The protein below binds the small molecule below.
Small molecule (SMILES): OB(O)c1ccccc1

Sequence of chain 1.A:
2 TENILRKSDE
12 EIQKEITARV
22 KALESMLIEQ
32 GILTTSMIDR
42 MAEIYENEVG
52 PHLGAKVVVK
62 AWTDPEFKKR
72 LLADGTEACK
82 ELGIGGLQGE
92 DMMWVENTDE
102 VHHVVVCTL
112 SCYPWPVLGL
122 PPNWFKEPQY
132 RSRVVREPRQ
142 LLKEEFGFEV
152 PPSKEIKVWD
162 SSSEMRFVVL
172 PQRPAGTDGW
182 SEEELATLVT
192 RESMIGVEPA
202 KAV

Sequence of chain 1.B:
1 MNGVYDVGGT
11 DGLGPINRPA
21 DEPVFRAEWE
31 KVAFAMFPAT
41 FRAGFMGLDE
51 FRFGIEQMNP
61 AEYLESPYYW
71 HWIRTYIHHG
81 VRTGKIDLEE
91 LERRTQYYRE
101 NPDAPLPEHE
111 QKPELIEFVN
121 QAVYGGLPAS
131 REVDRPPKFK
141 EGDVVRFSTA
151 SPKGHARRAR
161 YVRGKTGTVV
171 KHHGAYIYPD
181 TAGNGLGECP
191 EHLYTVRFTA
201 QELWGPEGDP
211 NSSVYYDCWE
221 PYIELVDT

Binding-site contacts:
Ligand atom CD1 contacts residue PHE37 of chain 1.B at 3.8 Å (hydrophobic).
Ligand atom CG1 contacts residue LEU48 of chain 1.B at 3.8 Å (hydrophobic).
Ligand atom O2 contacts residue SER112 of chain 1.A at 2.6 Å (h-bond).
Ligand atom CA contacts residue CSD111 of chain 1.A at 4.0 Å.
Ligand atom CD1 contacts residue TRP72 of chain 1.B at 4.0 Å (hydrophobic).
Ligand atom O1 contacts residue CO1 of chain 1.C at 3.1 Å.
Ligand atom CD1 contacts residue LEU48 of chain 1.B at 4.1 Å (hydrophobic).
Ligand atom CG1 contacts residue PHE37 of chain 1.B at 4.3 Å (hydrophobic).
Ligand atom O1 contacts residue GLN89 of chain 1.A at 4.0 Å.
Ligand atom CG1 contacts residue GLN89 of chain 1.A at 3.8 Å.
Ligand atom O1 contacts residue ARG52 of chain 1.B at 2.8 Å (salt-bridge).
Ligand atom CB2 contacts residue PHE51 of chain 1.B at 4.1 Å (hydrophobic).
Ligand atom CB2 contacts residue CSD111 of chain 1.A at 4.3 Å.
Ligand atom B contacts residue CSD111 of chain 1.A at 3.1 Å.
Ligand atom CG2 contacts residue PHE51 of chain 1.B at 3.5 Å (hydrophobic).
Ligand atom O1 contacts residue ARG167 of chain 1.A at 3.6 Å (salt-bridge).
Ligand atom CB1 contacts residue GLN89 of chain 1.A at 3.4 Å.
Ligand atom O1 contacts residue CSD111 of chain 1.A at 3.3 Å (h-bond).
Ligand atom O2 contacts residue CSD111 of chain 1.A at 2.9 Å (h-bond).
Ligand atom CG1 contacts residue TRP116 of chain 1.A at 4.2 Å (hydrophobic).
Ligand atom CB2 contacts residue TYR68 of chain 1.B at 3.8 Å (hydrophobic).
Ligand atom B contacts residue ARG52 of chain 1.B at 3.8 Å.
Ligand atom CB2 contacts residue SER112 of chain 1.A at 3.8 Å.
Ligand atom B contacts residue CYS113 of chain 1.A at 2.9 Å.
Ligand atom O2 contacts residue CYS113 of chain 1.A at 2.6 Å (h-bond).
Ligand atom CG2 contacts residue TYR68 of chain 1.B at 4.2 Å (hydrophobic).
Ligand atom CG2 contacts residue TRP72 of chain 1.B at 3.4 Å (hydrophobic).
Ligand atom B contacts residue SER112 of chain 1.A at 3.7 Å.
Ligand atom CA contacts residue ARG52 of chain 1.B at 4.2 Å.
Ligand atom CB1 contacts residue LEU48 of chain 1.B at 4.1 Å (hydrophobic).
Ligand atom O1 contacts residue CYS113 of chain 1.A at 1.9 Å (h-bond).
Ligand atom CD1 contacts residue TRP116 of chain 1.A at 4.1 Å (hydrophobic).
Ligand atom CA contacts residue SER112 of chain 1.A at 4.2 Å.
Ligand atom CB2 contacts residue TRP72 of chain 1.B at 4.2 Å (hydrophobic).
Ligand atom CB1 contacts residue ARG52 of chain 1.B at 4.0 Å.
Ligand atom CD1 contacts residue PHE51 of chain 1.B at 4.2 Å (hydrophobic).
Ligand atom O2 contacts residue CO1 of chain 1.C at 2.0 Å.
Ligand atom B contacts residue CO1 of chain 1.C at 3.1 Å.
Ligand atom O2 contacts residue CYS108 of chain 1.A at 4.4 Å.
Ligand atom CA contacts residue CYS113 of chain 1.A at 4.4 Å (hydrophobic).